Binding-site contacts:
Ligand atom O5 contacts residue ASN137 of chain 1.B at 3.9 Å.
Ligand atom C3 contacts residue ASN17 of chain 1.B at 3.9 Å.
Ligand atom C2 contacts residue ASN17 of chain 1.B at 2.6 Å.
Ligand atom C5 contacts residue ASN17 of chain 1.B at 3.7 Å.
Ligand atom C1 contacts residue ASN17 of chain 1.B at 1.5 Å.
Ligand atom N2 contacts residue ASN17 of chain 1.B at 3.1 Å (h-bond).
Ligand atom N2 contacts residue CYS15 of chain 1.B at 4.5 Å.
Ligand atom C6 contacts residue ASN137 of chain 1.B at 3.9 Å.
Ligand atom C7 contacts residue ASN17 of chain 1.B at 3.1 Å.
Ligand atom O7 contacts residue ASN17 of chain 1.B at 3.0 Å (h-bond).
Ligand atom C4 contacts residue ASN17 of chain 1.B at 4.3 Å.
Ligand atom C8 contacts residue ASN17 of chain 1.B at 4.1 Å.
Ligand atom C5 contacts residue ASN137 of chain 1.B at 3.7 Å.
Ligand atom C1 contacts residue ASN137 of chain 1.B at 4.0 Å.
Ligand atom O5 contacts residue ASN17 of chain 1.B at 2.4 Å (h-bond).
Ligand atom C8 contacts residue CYS15 of chain 1.B at 3.4 Å (hydrophobic).

This small molecule binds to this protein.
Small molecule (SMILES): CC(=O)N[C@H]1[C@H](O[C@H]2[C@H](O)[C@@H](NC(C)=O)CO[C@@H]2CO)O[C@H](CO)[C@@H](O)[C@@H]1O

Sequence of chain 1.B:
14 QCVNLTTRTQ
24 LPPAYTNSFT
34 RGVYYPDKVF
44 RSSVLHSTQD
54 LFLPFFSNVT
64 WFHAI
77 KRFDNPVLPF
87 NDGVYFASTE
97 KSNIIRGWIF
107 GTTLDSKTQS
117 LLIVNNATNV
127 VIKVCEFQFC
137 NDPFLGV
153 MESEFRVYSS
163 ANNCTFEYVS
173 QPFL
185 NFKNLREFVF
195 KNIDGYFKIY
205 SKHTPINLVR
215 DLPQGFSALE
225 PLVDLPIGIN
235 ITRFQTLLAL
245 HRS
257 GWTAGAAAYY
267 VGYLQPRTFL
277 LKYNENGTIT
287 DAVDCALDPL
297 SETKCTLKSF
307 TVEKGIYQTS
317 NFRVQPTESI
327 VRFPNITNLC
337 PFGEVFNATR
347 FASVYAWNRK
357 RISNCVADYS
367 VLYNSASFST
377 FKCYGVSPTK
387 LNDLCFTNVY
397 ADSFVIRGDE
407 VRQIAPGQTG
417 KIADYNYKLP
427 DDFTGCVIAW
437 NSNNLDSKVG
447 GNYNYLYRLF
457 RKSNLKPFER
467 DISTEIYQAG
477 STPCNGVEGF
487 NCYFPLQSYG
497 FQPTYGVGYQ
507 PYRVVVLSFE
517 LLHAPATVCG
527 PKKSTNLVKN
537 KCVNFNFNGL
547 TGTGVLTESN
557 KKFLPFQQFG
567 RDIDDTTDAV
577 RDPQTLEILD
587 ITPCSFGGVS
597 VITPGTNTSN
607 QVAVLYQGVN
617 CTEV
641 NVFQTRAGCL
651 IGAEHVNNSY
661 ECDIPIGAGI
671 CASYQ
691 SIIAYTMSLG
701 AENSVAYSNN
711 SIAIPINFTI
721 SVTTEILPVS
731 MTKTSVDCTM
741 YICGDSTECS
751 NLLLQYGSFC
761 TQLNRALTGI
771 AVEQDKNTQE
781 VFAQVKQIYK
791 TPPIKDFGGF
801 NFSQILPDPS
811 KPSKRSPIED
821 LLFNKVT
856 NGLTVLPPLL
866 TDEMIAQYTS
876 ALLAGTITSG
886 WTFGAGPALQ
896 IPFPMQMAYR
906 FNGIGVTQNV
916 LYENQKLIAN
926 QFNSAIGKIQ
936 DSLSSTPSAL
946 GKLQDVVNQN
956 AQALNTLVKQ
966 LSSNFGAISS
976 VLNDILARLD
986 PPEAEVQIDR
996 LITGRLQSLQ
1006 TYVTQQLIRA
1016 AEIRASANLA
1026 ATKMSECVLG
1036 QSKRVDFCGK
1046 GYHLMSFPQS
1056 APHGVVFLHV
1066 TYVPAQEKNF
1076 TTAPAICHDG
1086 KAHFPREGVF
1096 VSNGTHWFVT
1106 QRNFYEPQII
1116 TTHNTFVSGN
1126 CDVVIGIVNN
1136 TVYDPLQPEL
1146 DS